Binding-site contacts:
Ligand atom O1 contacts residue TYR12 of chain 1.A at 3.0 Å (h-bond).
Ligand atom C3 contacts residue LEU11 of chain 1.A at 3.8 Å (hydrophobic).
Ligand atom C1 contacts residue LEU45 of chain 1.A at 4.2 Å (hydrophobic).
Ligand atom C1 contacts residue ARG41 of chain 1.A at 4.3 Å.
Ligand atom C3 contacts residue ASP10 of chain 1.A at 1.4 Å.
Ligand atom C3 contacts residue TYR12 of chain 1.A at 3.8 Å (hydrophobic).
Ligand atom C1 contacts residue ASN177 of chain 1.A at 4.1 Å.
Ligand atom O2 contacts residue ASP10 of chain 1.A at 3.0 Å (salt-bridge).
Ligand atom C4 contacts residue ASP10 of chain 1.A at 2.4 Å.
Ligand atom C1 contacts residue TRP179 of chain 1.A at 4.3 Å (hydrophobic).
Ligand atom O2 contacts residue SER118 of chain 1.A at 3.3 Å.
Ligand atom O1 contacts residue ASN119 of chain 1.A at 4.0 Å.
Ligand atom C4 contacts residue ASN119 of chain 1.A at 3.8 Å.
Ligand atom C2 contacts residue TYR12 of chain 1.A at 4.2 Å (hydrophobic).
Ligand atom C4 contacts residue LEU11 of chain 1.A at 3.6 Å (hydrophobic).
Ligand atom O1 contacts residue SER118 of chain 1.A at 2.6 Å (h-bond).
Ligand atom C2 contacts residue LYS151 of chain 1.A at 4.5 Å.
Ligand atom C2 contacts residue ASP180 of chain 1.A at 4.2 Å.
Ligand atom C1 contacts residue TYR12 of chain 1.A at 4.1 Å (hydrophobic).
Ligand atom C3 contacts residue ASP180 of chain 1.A at 4.3 Å.
Ligand atom C1 contacts residue ASP10 of chain 1.A at 3.8 Å.
Ligand atom C4 contacts residue SER118 of chain 1.A at 3.4 Å.
Ligand atom C2 contacts residue TRP179 of chain 1.A at 4.3 Å (hydrophobic).
Ligand atom O1 contacts residue ASP10 of chain 1.A at 3.2 Å (salt-bridge).
Ligand atom C2 contacts residue ASN177 of chain 1.A at 3.5 Å.
Ligand atom O2 contacts residue LEU117 of chain 1.A at 4.0 Å.
Ligand atom C4 contacts residue LYS151 of chain 1.A at 4.0 Å.
Ligand atom C1 contacts residue ASN119 of chain 1.A at 4.0 Å.
Ligand atom C3 contacts residue ASN177 of chain 1.A at 4.2 Å.
Ligand atom C2 contacts residue ASP10 of chain 1.A at 2.4 Å.
Ligand atom O1 contacts residue LEU11 of chain 1.A at 3.0 Å (h-bond).
Ligand atom O2 contacts residue ASN119 of chain 1.A at 2.9 Å (h-bond).
Ligand atom C3 contacts residue LYS151 of chain 1.A at 4.1 Å.
Ligand atom O2 contacts residue LYS151 of chain 1.A at 3.4 Å (salt-bridge).
Ligand atom C4 contacts residue LEU117 of chain 1.A at 4.4 Å (hydrophobic).
Ligand atom C4 contacts residue TYR12 of chain 1.A at 3.9 Å (hydrophobic).

A small-molecule ligand and the protein it binds are described below.
Small molecule (SMILES): CCCC(=O)O

Sequence of chain 1.A:
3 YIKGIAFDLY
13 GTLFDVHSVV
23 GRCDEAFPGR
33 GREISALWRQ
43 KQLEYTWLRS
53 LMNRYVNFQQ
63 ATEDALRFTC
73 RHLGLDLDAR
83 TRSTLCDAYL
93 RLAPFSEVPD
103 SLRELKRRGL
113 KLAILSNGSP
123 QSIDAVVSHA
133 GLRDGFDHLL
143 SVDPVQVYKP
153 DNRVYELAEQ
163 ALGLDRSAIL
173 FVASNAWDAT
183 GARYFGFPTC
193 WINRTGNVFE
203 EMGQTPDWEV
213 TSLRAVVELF